A small-molecule ligand and the protein it binds are described below.
Small molecule (SMILES): CC(=O)N[C@@H]1[C@@H](O)[C@H](O)[C@@H](CO)O[C@H]1O

Sequence of chain 1.F:
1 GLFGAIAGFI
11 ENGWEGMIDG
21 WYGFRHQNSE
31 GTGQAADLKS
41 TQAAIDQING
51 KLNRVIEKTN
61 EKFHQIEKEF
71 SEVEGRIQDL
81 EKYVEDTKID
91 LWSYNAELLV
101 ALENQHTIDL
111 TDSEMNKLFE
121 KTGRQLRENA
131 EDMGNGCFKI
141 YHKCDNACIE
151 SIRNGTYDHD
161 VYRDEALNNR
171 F

Binding-site contacts:
Ligand atom C5 contacts residue ASN32 of chain 1.E at 3.7 Å.
Ligand atom C4 contacts residue ASN32 of chain 1.E at 4.3 Å.
Ligand atom O7 contacts residue ASN32 of chain 1.E at 3.4 Å (h-bond).
Ligand atom O6 contacts residue THR312 of chain 1.E at 4.4 Å.
Ligand atom O5 contacts residue THR312 of chain 1.E at 3.5 Å (h-bond).
Ligand atom C1 contacts residue THR312 of chain 1.E at 4.1 Å.
Ligand atom N2 contacts residue ASN32 of chain 1.E at 3.0 Å (h-bond).
Ligand atom O6 contacts residue LEU52 of chain 1.F at 4.1 Å.
Ligand atom C2 contacts residue ASN32 of chain 1.E at 2.6 Å.
Ligand atom C6 contacts residue LEU52 of chain 1.F at 4.4 Å (hydrophobic).
Ligand atom C1 contacts residue ASN32 of chain 1.E at 1.4 Å.
Ligand atom C7 contacts residue ASN32 of chain 1.E at 3.4 Å.
Ligand atom C3 contacts residue ASN32 of chain 1.E at 3.9 Å.
Ligand atom O5 contacts residue ASN32 of chain 1.E at 2.3 Å (h-bond).

Sequence of chain 1.E:
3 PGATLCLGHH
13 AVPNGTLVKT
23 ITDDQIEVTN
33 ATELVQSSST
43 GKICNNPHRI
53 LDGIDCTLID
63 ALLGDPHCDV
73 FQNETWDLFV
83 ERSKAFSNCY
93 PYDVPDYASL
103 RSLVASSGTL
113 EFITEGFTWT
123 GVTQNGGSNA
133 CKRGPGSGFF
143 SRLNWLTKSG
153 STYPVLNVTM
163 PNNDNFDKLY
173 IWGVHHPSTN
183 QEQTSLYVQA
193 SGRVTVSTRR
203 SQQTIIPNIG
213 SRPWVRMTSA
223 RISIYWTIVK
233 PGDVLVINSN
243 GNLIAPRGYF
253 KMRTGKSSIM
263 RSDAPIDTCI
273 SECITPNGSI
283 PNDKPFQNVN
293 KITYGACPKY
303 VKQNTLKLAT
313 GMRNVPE